Sequence of chain 1.A:
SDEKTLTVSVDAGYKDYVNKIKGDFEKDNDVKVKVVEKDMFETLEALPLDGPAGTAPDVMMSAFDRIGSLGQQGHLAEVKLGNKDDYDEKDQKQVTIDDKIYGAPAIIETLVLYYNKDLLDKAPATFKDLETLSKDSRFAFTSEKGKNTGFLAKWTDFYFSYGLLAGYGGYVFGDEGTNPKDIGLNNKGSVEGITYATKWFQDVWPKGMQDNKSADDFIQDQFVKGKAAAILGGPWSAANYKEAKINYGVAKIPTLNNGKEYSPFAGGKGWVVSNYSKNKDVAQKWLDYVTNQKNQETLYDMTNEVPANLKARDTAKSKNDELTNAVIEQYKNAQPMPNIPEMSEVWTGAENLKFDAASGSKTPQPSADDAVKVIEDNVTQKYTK

Binding-site contacts:
Ligand atom O4 contacts residue TYR164 of chain 1.A at 4.4 Å.
Ligand atom O3 contacts residue TRP241 of chain 1.A at 4.0 Å.
Ligand atom C3 contacts residue TRP241 of chain 1.A at 4.4 Å (hydrophobic).
Ligand atom C2 contacts residue TYR164 of chain 1.A at 3.9 Å (hydrophobic).
Ligand atom O6 contacts residue TRP241 of chain 1.A at 4.0 Å.
Ligand atom C2 contacts residue TRP241 of chain 1.A at 4.0 Å (hydrophobic).
Ligand atom C3 contacts residue TYR164 of chain 1.A at 4.4 Å (hydrophobic).
Ligand atom O2 contacts residue GLU114 of chain 1.A at 3.9 Å.
Ligand atom C1 contacts residue TYR164 of chain 1.A at 4.3 Å (hydrophobic).
Ligand atom O3 contacts residue ASP70 of chain 1.A at 2.9 Å (salt-bridge).
Ligand atom C4 contacts residue TRP241 of chain 1.A at 4.0 Å (hydrophobic).
Ligand atom O3 contacts residue TYR164 of chain 1.A at 4.3 Å.
Ligand atom C1 contacts residue TRP241 of chain 1.A at 3.8 Å (hydrophobic).
Ligand atom O6 contacts residue PHE165 of chain 1.A at 4.5 Å.
Ligand atom C5 contacts residue TRP241 of chain 1.A at 4.3 Å (hydrophobic).
Ligand atom O6 contacts residue TYR164 of chain 1.A at 4.4 Å.
Ligand atom C6 contacts residue TYR164 of chain 1.A at 3.9 Å (hydrophobic).
Ligand atom O5 contacts residue TRP241 of chain 1.A at 3.7 Å.
Ligand atom O3 contacts residue GLU114 of chain 1.A at 3.7 Å.
Ligand atom C6 contacts residue TRP241 of chain 1.A at 4.0 Å (hydrophobic).
Ligand atom O6 contacts residue ASP162 of chain 1.A at 4.1 Å.
Ligand atom C4 contacts residue TYR164 of chain 1.A at 3.9 Å (hydrophobic).
Ligand atom O5 contacts residue TYR164 of chain 1.A at 3.9 Å.
Ligand atom C3 contacts residue ASP70 of chain 1.A at 4.2 Å.
Ligand atom C5 contacts residue TYR164 of chain 1.A at 4.4 Å (hydrophobic).

This small molecule binds to this protein.
Small molecule (SMILES): OC[C@H]1O[C@H](O[C@H]2[C@H](O)[C@@H](O)[C@@H](O)O[C@@H]2CO)[C@H](O)[C@@H](O)[C@@H]1O